Binding-site contacts:
Ligand atom CB contacts residue GLY190 of chain 1.A at 3.6 Å.
Ligand atom CB contacts residue VAL106 of chain 1.A at 3.9 Å (hydrophobic).
Ligand atom C2 contacts residue LEU100 of chain 1.A at 3.9 Å (hydrophobic).
Ligand atom N3 contacts residue TYR181 of chain 1.A at 4.0 Å.
Ligand atom CC contacts residue VAL106 of chain 1.A at 3.6 Å (hydrophobic).
Ligand atom C4 contacts residue GLU138 of chain 1.B at 4.0 Å.
Ligand atom C10 contacts residue LEU100 of chain 1.A at 3.7 Å (hydrophobic).
Ligand atom C9 contacts residue VAL106 of chain 1.A at 4.0 Å (hydrophobic).
Ligand atom C7 contacts residue LEU100 of chain 1.A at 4.0 Å (hydrophobic).
Ligand atom C6 contacts residue CYS188 of chain 1.A at 3.9 Å (hydrophobic).
Ligand atom C11 contacts residue TYR318 of chain 1.A at 3.3 Å (hydrophobic).
Ligand atom C15 contacts residue LEU100 of chain 1.A at 3.7 Å (hydrophobic).
Ligand atom CD contacts residue CYS188 of chain 1.A at 3.9 Å (hydrophobic).
Ligand atom C12 contacts residue LEU100 of chain 1.A at 4.1 Å (hydrophobic).
Ligand atom N3 contacts residue LEU100 of chain 1.A at 3.3 Å.
Ligand atom N1 contacts residue VAL106 of chain 1.A at 4.0 Å.
Ligand atom C4 contacts residue TYR181 of chain 1.A at 3.5 Å (hydrophobic).
Ligand atom C13 contacts residue LYS101 of chain 1.A at 3.3 Å.
Ligand atom N14 contacts residue LEU100 of chain 1.A at 3.8 Å.
Ligand atom N3 contacts residue GLU138 of chain 1.B at 3.6 Å.
Ligand atom C7 contacts residue CYS188 of chain 1.A at 3.9 Å (hydrophobic).
Ligand atom C4 contacts residue LEU100 of chain 1.A at 3.6 Å (hydrophobic).
Ligand atom CC contacts residue GLY190 of chain 1.A at 3.5 Å.
Ligand atom OE contacts residue VAL106 of chain 1.A at 4.0 Å.
Ligand atom C2 contacts residue CYS188 of chain 1.A at 4.0 Å (hydrophobic).
Ligand atom N14 contacts residue LYS101 of chain 1.A at 3.9 Å.
Ligand atom CB contacts residue VAL189 of chain 1.A at 3.8 Å (hydrophobic).
Ligand atom OE contacts residue PHE227 of chain 1.A at 3.6 Å.
Ligand atom CC contacts residue VAL189 of chain 1.A at 4.1 Å (hydrophobic).
Ligand atom CD contacts residue LEU234 of chain 1.A at 4.1 Å (hydrophobic).
Ligand atom C15 contacts residue VAL106 of chain 1.A at 4.1 Å (hydrophobic).
Ligand atom C12 contacts residue TYR318 of chain 1.A at 3.3 Å (hydrophobic).
Ligand atom C5 contacts residue TYR181 of chain 1.A at 3.5 Å (hydrophobic).
Ligand atom C10 contacts residue VAL106 of chain 1.A at 4.1 Å (hydrophobic).
Ligand atom CB contacts residue CYS188 of chain 1.A at 3.1 Å (hydrophobic).
Ligand atom C11 contacts residue LEU100 of chain 1.A at 3.9 Å (hydrophobic).
Ligand atom CD contacts residue TRP229 of chain 1.A at 3.8 Å (hydrophobic).
Ligand atom C13 contacts residue LEU100 of chain 1.A at 3.6 Å (hydrophobic).
Ligand atom CB contacts residue VAL179 of chain 1.A at 3.8 Å (hydrophobic).
Ligand atom CC contacts residue VAL179 of chain 1.A at 4.1 Å (hydrophobic).

Sequence of chain 1.B:
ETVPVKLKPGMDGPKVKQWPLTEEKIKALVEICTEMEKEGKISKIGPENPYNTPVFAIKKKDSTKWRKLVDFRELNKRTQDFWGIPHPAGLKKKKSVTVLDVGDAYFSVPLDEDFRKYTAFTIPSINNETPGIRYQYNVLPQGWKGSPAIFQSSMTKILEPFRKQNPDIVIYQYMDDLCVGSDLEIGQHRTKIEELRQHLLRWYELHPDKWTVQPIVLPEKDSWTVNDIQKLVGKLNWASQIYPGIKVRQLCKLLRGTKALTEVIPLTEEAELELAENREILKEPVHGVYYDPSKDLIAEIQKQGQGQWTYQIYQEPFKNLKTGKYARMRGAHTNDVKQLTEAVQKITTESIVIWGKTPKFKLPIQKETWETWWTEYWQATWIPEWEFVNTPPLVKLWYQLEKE

This small molecule binds to this protein.
Small molecule (SMILES): Cc1ccnc2c1NC(=O)c1cccnc1N2C1CC1

Sequence of chain 1.A:
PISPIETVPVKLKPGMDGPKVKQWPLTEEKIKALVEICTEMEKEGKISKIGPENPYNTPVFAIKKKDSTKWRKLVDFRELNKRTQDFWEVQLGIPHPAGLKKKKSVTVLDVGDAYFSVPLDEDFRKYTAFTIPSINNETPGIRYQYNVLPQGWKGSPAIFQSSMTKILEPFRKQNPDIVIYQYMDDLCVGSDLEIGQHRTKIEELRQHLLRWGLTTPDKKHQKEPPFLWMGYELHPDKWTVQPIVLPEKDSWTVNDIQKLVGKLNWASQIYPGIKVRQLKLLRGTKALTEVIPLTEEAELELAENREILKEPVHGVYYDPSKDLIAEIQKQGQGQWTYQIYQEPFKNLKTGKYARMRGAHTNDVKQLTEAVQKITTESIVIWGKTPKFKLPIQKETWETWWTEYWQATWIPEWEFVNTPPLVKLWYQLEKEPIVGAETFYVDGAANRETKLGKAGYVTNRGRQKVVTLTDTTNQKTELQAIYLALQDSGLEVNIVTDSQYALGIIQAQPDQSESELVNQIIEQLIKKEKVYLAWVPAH